Binding-site contacts:
Ligand atom C8 contacts residue ASN55 of chain 1.E at 3.5 Å.
Ligand atom C8 contacts residue PRO60 of chain 1.E at 3.7 Å (hydrophobic).
Ligand atom C7 contacts residue PRO60 of chain 1.E at 3.9 Å (hydrophobic).
Ligand atom C8 contacts residue PRO59 of chain 1.E at 3.8 Å (hydrophobic).
Ligand atom C4 contacts residue ASN62 of chain 1.E at 4.3 Å.
Ligand atom C3 contacts residue PRO59 of chain 1.E at 4.1 Å (hydrophobic).
Ligand atom N2 contacts residue PRO59 of chain 1.E at 3.6 Å.
Ligand atom O5 contacts residue ASN62 of chain 1.E at 2.4 Å (h-bond).
Ligand atom C2 contacts residue ASN62 of chain 1.E at 2.5 Å.
Ligand atom C1 contacts residue ASN62 of chain 1.E at 1.4 Å.
Ligand atom O3 contacts residue PRO59 of chain 1.E at 3.8 Å.
Ligand atom O7 contacts residue ASN62 of chain 1.E at 3.3 Å (h-bond).
Ligand atom C5 contacts residue ASN62 of chain 1.E at 3.7 Å.
Ligand atom C2 contacts residue PRO60 of chain 1.E at 4.2 Å (hydrophobic).
Ligand atom C8 contacts residue ASN62 of chain 1.E at 4.4 Å.
Ligand atom C7 contacts residue ASN62 of chain 1.E at 3.2 Å.
Ligand atom N2 contacts residue PRO60 of chain 1.E at 3.4 Å (h-bond).
Ligand atom N2 contacts residue ASN62 of chain 1.E at 2.9 Å (h-bond).
Ligand atom C1 contacts residue PRO60 of chain 1.E at 4.0 Å (hydrophobic).
Ligand atom C3 contacts residue ASN62 of chain 1.E at 3.8 Å.
Ligand atom C7 contacts residue PRO59 of chain 1.E at 4.3 Å (hydrophobic).

Sequence of chain 1.E:
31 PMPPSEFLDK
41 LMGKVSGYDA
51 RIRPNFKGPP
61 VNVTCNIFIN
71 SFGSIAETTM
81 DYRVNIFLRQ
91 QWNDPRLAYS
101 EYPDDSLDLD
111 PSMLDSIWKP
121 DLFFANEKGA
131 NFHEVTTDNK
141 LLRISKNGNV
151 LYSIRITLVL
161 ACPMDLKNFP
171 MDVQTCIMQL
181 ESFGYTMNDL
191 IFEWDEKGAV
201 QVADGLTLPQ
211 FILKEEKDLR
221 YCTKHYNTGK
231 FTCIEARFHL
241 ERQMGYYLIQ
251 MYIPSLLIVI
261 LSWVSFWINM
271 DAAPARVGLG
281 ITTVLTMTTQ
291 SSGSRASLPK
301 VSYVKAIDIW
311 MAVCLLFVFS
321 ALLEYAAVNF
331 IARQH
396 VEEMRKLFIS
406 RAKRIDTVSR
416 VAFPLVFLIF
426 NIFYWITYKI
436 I

This protein binds this small molecule.
Small molecule (SMILES): CC(=O)N[C@H]1[C@H](O[C@H]2[C@H](O)[C@@H](NC(C)=O)CO[C@@H]2CO)O[C@H](CO)[C@@H](O[C@@H]2O[C@H](CO)[C@@H](O)[C@H](O)[C@@H]2O)[C@@H]1O